Binding-site contacts:
Ligand atom C5 contacts residue ASN308 of chain 1.B at 3.6 Å.
Ligand atom C2 contacts residue ASN308 of chain 1.B at 2.5 Å.
Ligand atom C1 contacts residue ASN308 of chain 1.B at 1.4 Å.
Ligand atom C3 contacts residue ASN308 of chain 1.B at 3.8 Å.
Ligand atom C7 contacts residue ASN308 of chain 1.B at 3.6 Å.
Ligand atom O6 contacts residue ASN308 of chain 1.B at 4.5 Å.
Ligand atom C4 contacts residue ASN308 of chain 1.B at 4.2 Å.
Ligand atom O7 contacts residue ASN308 of chain 1.B at 3.9 Å.
Ligand atom O5 contacts residue ASN308 of chain 1.B at 2.3 Å (h-bond).
Ligand atom N2 contacts residue ASN308 of chain 1.B at 3.0 Å (h-bond).

Sequence of chain 1.B:
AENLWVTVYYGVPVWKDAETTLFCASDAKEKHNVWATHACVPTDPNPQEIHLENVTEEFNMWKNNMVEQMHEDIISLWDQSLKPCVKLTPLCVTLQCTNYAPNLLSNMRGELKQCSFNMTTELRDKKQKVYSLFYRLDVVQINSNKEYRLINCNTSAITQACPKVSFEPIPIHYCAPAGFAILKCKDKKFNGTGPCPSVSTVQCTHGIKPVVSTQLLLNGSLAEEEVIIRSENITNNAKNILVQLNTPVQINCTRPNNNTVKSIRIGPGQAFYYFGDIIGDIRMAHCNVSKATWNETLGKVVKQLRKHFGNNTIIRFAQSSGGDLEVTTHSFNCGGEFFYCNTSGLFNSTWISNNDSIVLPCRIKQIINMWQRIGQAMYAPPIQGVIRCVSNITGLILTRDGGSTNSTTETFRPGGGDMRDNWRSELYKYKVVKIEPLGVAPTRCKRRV

A small-molecule ligand and the protein it binds are described below.
Small molecule (SMILES): CC(=O)N[C@@H]1[C@@H](O)[C@H](O)[C@@H](CO)O[C@H]1O